Sequence of chain 1.A:
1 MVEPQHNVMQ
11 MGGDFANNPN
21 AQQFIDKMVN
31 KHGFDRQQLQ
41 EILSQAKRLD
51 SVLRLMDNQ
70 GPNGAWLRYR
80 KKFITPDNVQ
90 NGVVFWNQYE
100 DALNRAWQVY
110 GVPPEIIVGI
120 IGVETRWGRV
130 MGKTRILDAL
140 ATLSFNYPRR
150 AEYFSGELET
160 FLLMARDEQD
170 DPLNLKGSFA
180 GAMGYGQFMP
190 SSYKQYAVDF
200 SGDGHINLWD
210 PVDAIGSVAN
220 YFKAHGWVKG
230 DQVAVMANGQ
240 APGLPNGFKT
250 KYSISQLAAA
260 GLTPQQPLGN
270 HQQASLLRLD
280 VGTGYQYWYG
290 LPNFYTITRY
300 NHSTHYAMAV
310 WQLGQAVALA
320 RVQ

Binding-site contacts:
Ligand atom C10 contacts residue SER177 of chain 1.A at 3.7 Å.
Ligand atom CD contacts residue NAG2 of chain 1.B at 3.4 Å.
Ligand atom O10 contacts residue ALA181 of chain 1.A at 3.4 Å.
Ligand atom C8 contacts residue TYR220 of chain 1.A at 3.7 Å (hydrophobic).
Ligand atom C8 contacts residue TYR299 of chain 1.A at 3.4 Å (hydrophobic).
Ligand atom CA contacts residue GLN186 of chain 1.A at 3.5 Å.
Ligand atom O9 contacts residue ASN300 of chain 1.A at 3.0 Å (h-bond).
Ligand atom O10 contacts residue ALA179 of chain 1.A at 3.6 Å.
Ligand atom O7 contacts residue SER191 of chain 1.A at 2.7 Å (h-bond).
Ligand atom OS2 contacts residue PHE178 of chain 1.A at 3.4 Å.
Ligand atom C2 contacts residue TYR299 of chain 1.A at 3.4 Å (hydrophobic).
Ligand atom C11 contacts residue ALA179 of chain 1.A at 3.7 Å (hydrophobic).
Ligand atom C9 contacts residue GLU123 of chain 1.A at 3.4 Å.
Ligand atom O10 contacts residue NAG2 of chain 1.B at 3.2 Å (h-bond).
Ligand atom C3 contacts residue TYR299 of chain 1.A at 3.7 Å (hydrophobic).
Ligand atom O6 contacts residue ARG149 of chain 1.A at 3.2 Å (salt-bridge).
Ligand atom C3 contacts residue TYR220 of chain 1.A at 3.5 Å (hydrophobic).
Ligand atom O3 contacts residue TYR220 of chain 1.A at 2.8 Å (h-bond).
Ligand atom C9 contacts residue GLN186 of chain 1.A at 3.2 Å.
Ligand atom O4 contacts residue HIS301 of chain 1.A at 3.4 Å (h-bond).
Ligand atom O9 contacts residue TYR299 of chain 1.A at 3.7 Å.
Ligand atom C9 contacts residue NAG2 of chain 1.B at 3.6 Å.
Ligand atom C1 contacts residue TYR299 of chain 1.A at 3.2 Å (hydrophobic).
Ligand atom OS2 contacts residue SER177 of chain 1.A at 3.6 Å.
Ligand atom O7 contacts residue MET188 of chain 1.A at 3.1 Å (h-bond).
Ligand atom OS3 contacts residue NAG2 of chain 1.B at 3.6 Å.
Ligand atom N2 contacts residue TYR299 of chain 1.A at 2.8 Å (h-bond).
Ligand atom C10 contacts residue NAG2 of chain 1.B at 3.5 Å.
Ligand atom O1 contacts residue MET188 of chain 1.A at 3.6 Å.
Ligand atom O6 contacts residue TYR152 of chain 1.A at 3.1 Å (h-bond).
Ligand atom O9 contacts residue NAG2 of chain 1.B at 3.0 Å (h-bond).
Ligand atom O10 contacts residue SER177 of chain 1.A at 2.6 Å (h-bond).
Ligand atom O9 contacts residue GLU123 of chain 1.A at 2.7 Å (salt-bridge).
Ligand atom O3 contacts residue SER191 of chain 1.A at 3.5 Å (h-bond).
Ligand atom O43 contacts residue TYR152 of chain 1.A at 3.3 Å.
Ligand atom N contacts residue NAG2 of chain 1.B at 2.7 Å (h-bond).
Ligand atom C7 contacts residue SER191 of chain 1.A at 3.4 Å.
Ligand atom N2 contacts residue TYR220 of chain 1.A at 3.7 Å.
Ligand atom O42 contacts residue HIS301 of chain 1.A at 3.6 Å.
Ligand atom CA contacts residue NAG2 of chain 1.B at 3.7 Å.

This protein binds this small molecule.
Small molecule (SMILES): CC(=O)N[C@H]1[C@H](O[C@H]2C[C@@H](C(=O)NCCS(=O)(=O)O)[NH2+][C@@H]2CO)O[C@H](CO)[C@@H](OS(=O)(=O)O)[C@@H]1O